A protein and the small-molecule ligand that binds it are described below.
Small molecule (SMILES): CC(=O)N[C@@H]1[C@@H](O)[C@H](O)[C@@H](CO)O[C@H]1O

Binding-site contacts:
Ligand atom C8 contacts residue GLY90 of chain 1.D at 3.8 Å.
Ligand atom N2 contacts residue ASN91 of chain 1.D at 3.1 Å (h-bond).
Ligand atom C1 contacts residue ASN91 of chain 1.D at 1.5 Å.
Ligand atom O7 contacts residue GLY90 of chain 1.D at 4.4 Å.
Ligand atom C3 contacts residue ASN91 of chain 1.D at 3.9 Å.
Ligand atom C7 contacts residue ASN91 of chain 1.D at 3.9 Å.
Ligand atom O5 contacts residue ASN91 of chain 1.D at 2.3 Å (h-bond).
Ligand atom O7 contacts residue ASN91 of chain 1.D at 4.2 Å.
Ligand atom C7 contacts residue GLY90 of chain 1.D at 4.2 Å.
Ligand atom C2 contacts residue ASN91 of chain 1.D at 2.5 Å.
Ligand atom C5 contacts residue ASN91 of chain 1.D at 3.7 Å.
Ligand atom C4 contacts residue ASN91 of chain 1.D at 4.3 Å.

Sequence of chain 1.D:
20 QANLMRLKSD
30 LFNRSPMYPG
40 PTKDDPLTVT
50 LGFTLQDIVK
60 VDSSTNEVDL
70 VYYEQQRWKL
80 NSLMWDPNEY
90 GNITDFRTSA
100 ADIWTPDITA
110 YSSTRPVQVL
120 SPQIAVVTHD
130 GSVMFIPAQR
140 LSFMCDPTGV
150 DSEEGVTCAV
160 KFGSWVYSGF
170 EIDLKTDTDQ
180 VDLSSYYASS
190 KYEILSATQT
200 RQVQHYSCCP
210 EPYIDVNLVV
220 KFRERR